Sequence of chain 1.B:
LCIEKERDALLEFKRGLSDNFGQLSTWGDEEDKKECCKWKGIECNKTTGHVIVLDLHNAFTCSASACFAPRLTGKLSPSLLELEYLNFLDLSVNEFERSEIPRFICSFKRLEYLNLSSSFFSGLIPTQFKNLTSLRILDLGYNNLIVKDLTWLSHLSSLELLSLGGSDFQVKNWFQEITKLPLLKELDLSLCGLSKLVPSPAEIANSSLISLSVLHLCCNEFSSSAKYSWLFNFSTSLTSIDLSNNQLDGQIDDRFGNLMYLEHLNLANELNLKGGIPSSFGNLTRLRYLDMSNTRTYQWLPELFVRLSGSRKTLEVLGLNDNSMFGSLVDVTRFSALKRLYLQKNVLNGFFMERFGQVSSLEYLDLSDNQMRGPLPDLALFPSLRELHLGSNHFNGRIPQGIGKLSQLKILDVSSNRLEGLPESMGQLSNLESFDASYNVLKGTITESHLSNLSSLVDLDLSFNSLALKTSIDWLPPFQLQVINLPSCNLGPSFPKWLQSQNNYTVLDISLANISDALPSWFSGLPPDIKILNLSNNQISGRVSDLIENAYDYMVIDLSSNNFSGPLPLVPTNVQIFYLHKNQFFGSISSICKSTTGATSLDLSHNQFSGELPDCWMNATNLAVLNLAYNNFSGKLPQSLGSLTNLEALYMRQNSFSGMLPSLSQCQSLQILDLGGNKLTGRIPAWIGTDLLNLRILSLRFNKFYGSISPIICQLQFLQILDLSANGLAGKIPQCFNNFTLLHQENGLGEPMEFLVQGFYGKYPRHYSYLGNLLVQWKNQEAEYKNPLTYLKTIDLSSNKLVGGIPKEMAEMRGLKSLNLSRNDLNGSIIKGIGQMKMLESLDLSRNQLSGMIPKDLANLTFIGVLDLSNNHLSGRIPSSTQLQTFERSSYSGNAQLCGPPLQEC

A small-molecule ligand and the protein it binds are described below.
Small molecule (SMILES): CC(=O)N[C@@H]1[C@@H](O)[C@H](O)[C@@H](CO)O[C@H]1O

Binding-site contacts:
Ligand atom C3 contacts residue ASN159 of chain 1.B at 3.8 Å.
Ligand atom O5 contacts residue ASN159 of chain 1.B at 2.3 Å (h-bond).
Ligand atom C8 contacts residue ASN159 of chain 1.B at 3.6 Å.
Ligand atom N2 contacts residue ASN159 of chain 1.B at 2.7 Å (h-bond).
Ligand atom C2 contacts residue ASN159 of chain 1.B at 2.4 Å.
Ligand atom C4 contacts residue ASN159 of chain 1.B at 4.2 Å.
Ligand atom C7 contacts residue ASN159 of chain 1.B at 3.3 Å.
Ligand atom O7 contacts residue SER135 of chain 1.B at 4.5 Å.
Ligand atom C5 contacts residue ASN159 of chain 1.B at 3.6 Å.
Ligand atom C1 contacts residue ASN159 of chain 1.B at 1.4 Å.
Ligand atom O7 contacts residue ASN159 of chain 1.B at 4.1 Å.
Ligand atom C8 contacts residue CYS134 of chain 1.B at 3.8 Å (hydrophobic).